Binding-site contacts:
Ligand atom O4 contacts residue BMA1 of chain 18.V at 4.0 Å.
Ligand atom C1 contacts residue NAG1 of chain 18.T at 1.7 Å.
Ligand atom O2 contacts residue BMA1 of chain 18.V at 3.0 Å (h-bond).
Ligand atom O3 contacts residue BMA1 of chain 18.V at 1.1 Å.
Ligand atom C4 contacts residue BMA1 of chain 18.V at 3.6 Å.
Ligand atom C3 contacts residue NAG1 of chain 18.T at 4.1 Å.
Ligand atom O2 contacts residue HIS2 of chain 18.D at 3.4 Å (h-bond).
Ligand atom O6 contacts residue NAG1 of chain 18.T at 4.5 Å.
Ligand atom C2 contacts residue HIS2 of chain 18.D at 4.5 Å.
Ligand atom C2 contacts residue NAG1 of chain 18.T at 2.9 Å.
Ligand atom O2 contacts residue NAG1 of chain 18.T at 3.4 Å (h-bond).
Ligand atom C3 contacts residue BMA1 of chain 18.V at 2.5 Å.
Ligand atom C2 contacts residue BMA1 of chain 18.V at 3.2 Å.
Ligand atom C5 contacts residue NAG1 of chain 18.T at 3.8 Å.
Ligand atom O5 contacts residue NAG1 of chain 18.T at 2.5 Å (h-bond).

The protein below binds the small molecule below.
Small molecule (SMILES): OC[C@H]1O[C@@H](O)[C@@H](O)[C@@H](O)[C@@H]1O

Sequence of chain 18.D:
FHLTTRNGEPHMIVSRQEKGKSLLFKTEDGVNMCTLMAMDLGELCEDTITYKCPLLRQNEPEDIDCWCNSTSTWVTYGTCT